Sequence of chain 1.D:
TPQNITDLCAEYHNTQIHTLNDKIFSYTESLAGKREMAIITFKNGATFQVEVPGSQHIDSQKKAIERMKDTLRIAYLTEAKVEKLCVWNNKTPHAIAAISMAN

Binding-site contacts:
Ligand atom C6 contacts residue TYR13 of chain 1.D at 3.9 Å (hydrophobic).
Ligand atom O10 contacts residue LYS35 of chain 1.E at 3.4 Å.
Ligand atom N5 contacts residue GLU12 of chain 1.D at 3.0 Å (salt-bridge).
Ligand atom O1B contacts residue HIS14 of chain 1.D at 2.7 Å (h-bond).
Ligand atom O6 contacts residue GLN62 of chain 1.D at 3.1 Å (h-bond).
Ligand atom C8 contacts residue ASN15 of chain 1.D at 3.3 Å.
Ligand atom O5 contacts residue GLN57 of chain 1.D at 3.7 Å.
Ligand atom O4 contacts residue GLU12 of chain 1.D at 3.0 Å (salt-bridge).
Ligand atom O9 contacts residue ILE59 of chain 1.D at 3.7 Å.
Ligand atom O4 contacts residue GLN57 of chain 1.D at 3.2 Å.
Ligand atom O2 contacts residue ASN91 of chain 1.D at 2.9 Å (h-bond).
Ligand atom C3 contacts residue ASN91 of chain 1.D at 3.8 Å.
Ligand atom O6 contacts residue GLN57 of chain 1.D at 3.5 Å (h-bond).
Ligand atom O6 contacts residue ILE59 of chain 1.D at 3.7 Å.
Ligand atom O3 contacts residue LYS92 of chain 1.D at 2.9 Å (salt-bridge).
Ligand atom C5 contacts residue TRP89 of chain 1.D at 3.6 Å (hydrophobic).
Ligand atom C11 contacts residue TYR13 of chain 1.D at 3.7 Å (hydrophobic).
Ligand atom C3 contacts residue LYS92 of chain 1.D at 3.8 Å.
Ligand atom O4 contacts residue LYS92 of chain 1.D at 3.1 Å (salt-bridge).
Ligand atom C8 contacts residue HIS14 of chain 1.D at 3.9 Å.
Ligand atom C6 contacts residue GLN57 of chain 1.D at 3.5 Å.
Ligand atom O2 contacts residue HIS14 of chain 1.D at 3.4 Å.
Ligand atom C6 contacts residue TRP89 of chain 1.D at 3.7 Å (hydrophobic).
Ligand atom O1B contacts residue TYR13 of chain 1.D at 3.4 Å.
Ligand atom O6 contacts residue HIS58 of chain 1.D at 3.8 Å.
Ligand atom C5 contacts residue GLN57 of chain 1.D at 3.7 Å.
Ligand atom C6 contacts residue HIS58 of chain 1.D at 3.5 Å.
Ligand atom C4 contacts residue TRP89 of chain 1.D at 3.8 Å (hydrophobic).
Ligand atom C4 contacts residue GLU52 of chain 1.D at 3.3 Å.
Ligand atom O4 contacts residue GLU52 of chain 1.D at 2.7 Å (salt-bridge).
Ligand atom C4 contacts residue GLU12 of chain 1.D at 3.2 Å.
Ligand atom C5 contacts residue GLU12 of chain 1.D at 3.8 Å.
Ligand atom N5 contacts residue TYR13 of chain 1.D at 3.9 Å.
Ligand atom O9 contacts residue GLN62 of chain 1.D at 3.9 Å.
Ligand atom O7 contacts residue LYS35 of chain 1.E at 3.5 Å.
Ligand atom C3 contacts residue TRP89 of chain 1.D at 3.7 Å (hydrophobic).
Ligand atom O3 contacts residue ASN91 of chain 1.D at 2.8 Å (h-bond).
Ligand atom O4 contacts residue GLN57 of chain 1.D at 3.7 Å.
Ligand atom C4 contacts residue GLN57 of chain 1.D at 3.3 Å.
Ligand atom O6 contacts residue TRP89 of chain 1.D at 3.9 Å.

A small-molecule ligand and the protein it binds are described below.
Small molecule (SMILES): CC(=O)N[C@H]1[C@H](O[C@@H]2[C@H](O[C@]3(C(=O)O)C[C@H](O)[C@@H](NC(C)=O)[C@H]([C@H](O)[C@H](O)CO)O3)[C@@H](O)[C@H](O[C@H]3[C@H](O)[C@@H](O)[C@H](O)O[C@@H]3CO)O[C@@H]2CO)O[C@H](CO)[C@H](O)[C@@H]1O[C@@H]1O[C@H](CO)[C@H](O)[C@H](O)[C@H]1O

Sequence of chain 1.E:
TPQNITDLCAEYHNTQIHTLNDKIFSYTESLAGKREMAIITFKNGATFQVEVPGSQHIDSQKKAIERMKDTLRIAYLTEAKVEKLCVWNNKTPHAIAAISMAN